Sequence of chain 1.C:
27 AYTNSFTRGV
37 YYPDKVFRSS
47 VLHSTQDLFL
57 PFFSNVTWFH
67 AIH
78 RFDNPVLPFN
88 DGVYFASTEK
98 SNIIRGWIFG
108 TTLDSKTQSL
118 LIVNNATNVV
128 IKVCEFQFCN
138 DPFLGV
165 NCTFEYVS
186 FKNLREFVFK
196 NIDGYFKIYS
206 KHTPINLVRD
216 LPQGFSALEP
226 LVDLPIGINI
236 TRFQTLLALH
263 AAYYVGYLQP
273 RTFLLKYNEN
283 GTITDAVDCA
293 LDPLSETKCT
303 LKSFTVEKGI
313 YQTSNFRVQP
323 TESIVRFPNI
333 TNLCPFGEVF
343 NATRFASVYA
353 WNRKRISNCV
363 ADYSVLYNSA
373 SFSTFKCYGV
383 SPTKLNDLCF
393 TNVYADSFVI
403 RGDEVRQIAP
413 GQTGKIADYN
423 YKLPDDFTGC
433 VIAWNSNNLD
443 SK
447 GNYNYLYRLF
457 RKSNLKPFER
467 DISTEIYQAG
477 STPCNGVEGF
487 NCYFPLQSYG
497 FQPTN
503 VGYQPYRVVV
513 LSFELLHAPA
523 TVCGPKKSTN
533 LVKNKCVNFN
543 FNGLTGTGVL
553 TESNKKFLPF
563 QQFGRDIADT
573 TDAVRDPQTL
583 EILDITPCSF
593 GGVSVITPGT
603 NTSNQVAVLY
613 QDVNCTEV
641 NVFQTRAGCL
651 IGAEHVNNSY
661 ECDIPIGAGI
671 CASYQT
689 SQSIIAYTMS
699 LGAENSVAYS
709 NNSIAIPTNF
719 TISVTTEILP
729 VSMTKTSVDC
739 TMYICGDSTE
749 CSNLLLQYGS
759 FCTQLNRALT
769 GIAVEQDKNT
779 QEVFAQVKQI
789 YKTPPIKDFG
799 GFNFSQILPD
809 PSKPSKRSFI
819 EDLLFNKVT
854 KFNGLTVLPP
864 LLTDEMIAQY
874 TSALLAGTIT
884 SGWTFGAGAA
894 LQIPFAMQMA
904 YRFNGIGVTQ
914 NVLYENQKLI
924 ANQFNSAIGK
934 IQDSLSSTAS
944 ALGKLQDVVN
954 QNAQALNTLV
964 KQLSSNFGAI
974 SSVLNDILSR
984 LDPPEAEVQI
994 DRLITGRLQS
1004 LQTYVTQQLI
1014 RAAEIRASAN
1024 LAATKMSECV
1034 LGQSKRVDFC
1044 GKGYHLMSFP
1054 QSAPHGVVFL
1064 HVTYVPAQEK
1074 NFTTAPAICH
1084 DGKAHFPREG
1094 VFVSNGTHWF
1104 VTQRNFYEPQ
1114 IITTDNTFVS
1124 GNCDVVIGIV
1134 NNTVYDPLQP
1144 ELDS

The small molecule below binds the protein below.
Small molecule (SMILES): CC(=O)N[C@@H]1[C@@H](O)[C@H](O)[C@@H](CO)O[C@H]1O

Binding-site contacts:
Ligand atom N2 contacts residue ASN603 of chain 1.C at 2.9 Å (h-bond).
Ligand atom C3 contacts residue ASN603 of chain 1.C at 3.9 Å.
Ligand atom C7 contacts residue ASN603 of chain 1.C at 3.1 Å.
Ligand atom C2 contacts residue ASN603 of chain 1.C at 2.6 Å.
Ligand atom C4 contacts residue ASN603 of chain 1.C at 4.3 Å.
Ligand atom C1 contacts residue ASN603 of chain 1.C at 1.4 Å.
Ligand atom O5 contacts residue ASN603 of chain 1.C at 2.4 Å (h-bond).
Ligand atom O7 contacts residue ASN603 of chain 1.C at 3.3 Å (h-bond).
Ligand atom C5 contacts residue ASN603 of chain 1.C at 3.6 Å.
Ligand atom C8 contacts residue ASN603 of chain 1.C at 4.0 Å.